Binding-site contacts:
Ligand atom CAE contacts residue PHE122 of chain 1.D at 3.8 Å (hydrophobic).
Ligand atom CAA contacts residue GLY228 of chain 1.D at 3.8 Å.
Ligand atom OAB contacts residue NAP1 of chain 1.T at 2.4 Å (h-bond).
Ligand atom CAC contacts residue LEU128 of chain 1.D at 3.8 Å (hydrophobic).
Ligand atom CAI contacts residue NAP1 of chain 1.T at 3.4 Å.
Ligand atom CAK contacts residue VAL227 of chain 1.D at 3.2 Å (hydrophobic).
Ligand atom CAC contacts residue MET186 of chain 1.D at 3.4 Å (hydrophobic).
Ligand atom CAO contacts residue NAP1 of chain 1.T at 3.4 Å.
Ligand atom CAG contacts residue NAP1 of chain 1.T at 3.9 Å.
Ligand atom CAN contacts residue TYR173 of chain 1.D at 3.8 Å (hydrophobic).
Ligand atom CAE contacts residue MET186 of chain 1.D at 3.7 Å (hydrophobic).
Ligand atom OAB contacts residue TYR183 of chain 1.D at 2.6 Å (h-bond).
Ligand atom CAE contacts residue ALA121 of chain 1.D at 3.7 Å (hydrophobic).
Ligand atom CAI contacts residue ALA224 of chain 1.D at 3.7 Å (hydrophobic).
Ligand atom CAJ contacts residue NAP1 of chain 1.T at 3.5 Å.
Ligand atom CAL contacts residue TYR173 of chain 1.D at 3.5 Å (hydrophobic).
Ligand atom CAS contacts residue NAP1 of chain 1.T at 3.6 Å.
Ligand atom CAM contacts residue TYR173 of chain 1.D at 3.8 Å (hydrophobic).
Ligand atom CAD contacts residue LEU128 of chain 1.D at 3.6 Å (hydrophobic).
Ligand atom CAL contacts residue ILE233 of chain 1.D at 3.9 Å (hydrophobic).
Ligand atom CAD contacts residue MET186 of chain 1.D at 3.9 Å (hydrophobic).
Ligand atom CAT contacts residue NAP1 of chain 1.T at 3.4 Å.
Ligand atom CAG contacts residue SER223 of chain 1.D at 3.5 Å.
Ligand atom OAP contacts residue NAP1 of chain 1.T at 3.1 Å (h-bond).
Ligand atom OAP contacts residue SER223 of chain 1.D at 3.7 Å.
Ligand atom CAG contacts residue ALA121 of chain 1.D at 3.9 Å (hydrophobic).
Ligand atom CAH contacts residue NAP1 of chain 1.T at 3.1 Å.
Ligand atom CAR contacts residue NAP1 of chain 1.T at 3.4 Å.
Ligand atom CAA contacts residue VAL180 of chain 1.D at 3.8 Å (hydrophobic).
Ligand atom CAR contacts residue TYR183 of chain 1.D at 3.4 Å (hydrophobic).
Ligand atom CAQ contacts residue NAP1 of chain 1.T at 3.3 Å.
Ligand atom CAD contacts residue VAL227 of chain 1.D at 3.6 Å (hydrophobic).
Ligand atom CAJ contacts residue TYR183 of chain 1.D at 3.3 Å (hydrophobic).
Ligand atom CAC contacts residue ALA123 of chain 1.D at 3.9 Å (hydrophobic).
Ligand atom CAS contacts residue SER223 of chain 1.D at 3.7 Å.
Ligand atom CAH contacts residue ALA224 of chain 1.D at 3.9 Å (hydrophobic).
Ligand atom CAF contacts residue VAL227 of chain 1.D at 3.6 Å (hydrophobic).
Ligand atom OAB contacts residue LYS190 of chain 1.D at 3.6 Å.
Ligand atom CAA contacts residue GLN181 of chain 1.D at 3.0 Å.
Ligand atom CAM contacts residue PHE230 of chain 1.D at 3.8 Å (hydrophobic).

This protein binds this small molecule.
Small molecule (SMILES): CCCCCCc1ccc(Oc2ccccc2)c(O)c1

Sequence of chain 1.D:
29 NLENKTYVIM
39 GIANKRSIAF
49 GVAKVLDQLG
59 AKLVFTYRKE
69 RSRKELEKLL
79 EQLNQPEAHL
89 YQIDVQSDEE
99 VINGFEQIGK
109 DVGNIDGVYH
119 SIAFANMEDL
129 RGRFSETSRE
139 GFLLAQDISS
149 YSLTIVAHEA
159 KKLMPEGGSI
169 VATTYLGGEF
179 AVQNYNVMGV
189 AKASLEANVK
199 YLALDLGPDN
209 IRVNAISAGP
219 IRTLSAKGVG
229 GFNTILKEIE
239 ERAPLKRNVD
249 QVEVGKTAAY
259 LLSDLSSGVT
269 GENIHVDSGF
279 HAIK